The protein below binds the small molecule below.
Small molecule (SMILES): Nc1nc2c(ncn2[C@@H]2O[C@H](CO[P](=O)(O)O[P](=O)(O)NP(=O)(O)O)[C@@H](O)[C@H]2O)c(=O)[nH]1

Sequence of chain 1.B:
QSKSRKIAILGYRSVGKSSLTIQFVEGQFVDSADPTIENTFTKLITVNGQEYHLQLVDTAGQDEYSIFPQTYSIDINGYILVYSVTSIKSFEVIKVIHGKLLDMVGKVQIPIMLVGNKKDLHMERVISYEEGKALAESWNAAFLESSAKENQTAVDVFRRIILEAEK

Binding-site contacts:
Ligand atom O6 contacts residue ALA148 of chain 1.B at 2.8 Å (h-bond).
Ligand atom O6 contacts residue LYS118 of chain 1.B at 3.4 Å.
Ligand atom O3' contacts residue ASP31 of chain 1.B at 3.6 Å (salt-bridge).
Ligand atom O1A contacts residue SER19 of chain 1.B at 2.7 Å (h-bond).
Ligand atom C6 contacts residue LYS118 of chain 1.B at 3.4 Å.
Ligand atom O6 contacts residue ASP120 of chain 1.B at 3.6 Å (salt-bridge).
Ligand atom O2' contacts residue ASP31 of chain 1.B at 3.4 Å (salt-bridge).
Ligand atom N3B contacts residue MG1 of chain 1.E at 3.4 Å.
Ligand atom C5 contacts residue LYS118 of chain 1.B at 3.5 Å.
Ligand atom O3A contacts residue SER14 of chain 1.B at 3.5 Å.
Ligand atom O6 contacts residue SER147 of chain 1.B at 3.5 Å.
Ligand atom O4' contacts residue LYS118 of chain 1.B at 3.1 Å (salt-bridge).
Ligand atom O3A contacts residue GLY16 of chain 1.B at 3.2 Å (h-bond).
Ligand atom O1A contacts residue GLY16 of chain 1.B at 3.4 Å.
Ligand atom N2 contacts residue LEU121 of chain 1.B at 3.5 Å.
Ligand atom O1G contacts residue PRO35 of chain 1.B at 3.5 Å.
Ligand atom O1B contacts residue SER14 of chain 1.B at 3.5 Å (h-bond).
Ligand atom C8 contacts residue SER19 of chain 1.B at 3.5 Å.
Ligand atom N1 contacts residue ASP120 of chain 1.B at 2.8 Å (salt-bridge).
Ligand atom O2B contacts residue MG1 of chain 1.E at 2.2 Å.
Ligand atom O3G contacts residue GLY61 of chain 1.B at 3.1 Å (h-bond).
Ligand atom O2G contacts residue MG1 of chain 1.E at 2.1 Å.
Ligand atom O3G contacts residue SER14 of chain 1.B at 3.4 Å (h-bond).
Ligand atom N2 contacts residue ASP120 of chain 1.B at 2.8 Å (salt-bridge).
Ligand atom PG contacts residue MG1 of chain 1.E at 3.3 Å.
Ligand atom O2' contacts residue PHE29 of chain 1.B at 3.3 Å.
Ligand atom O6 contacts residue ASN117 of chain 1.B at 3.2 Å (h-bond).
Ligand atom N7 contacts residue ASN117 of chain 1.B at 3.2 Å (h-bond).
Ligand atom O2A contacts residue ALA33 of chain 1.B at 3.5 Å.
Ligand atom O3G contacts residue LYS17 of chain 1.B at 2.6 Å (salt-bridge).
Ligand atom O1B contacts residue LYS17 of chain 1.B at 2.6 Å (salt-bridge).
Ligand atom C5' contacts residue SER14 of chain 1.B at 3.5 Å.
Ligand atom O1B contacts residue GLY16 of chain 1.B at 3.1 Å (h-bond).
Ligand atom C8 contacts residue GLY16 of chain 1.B at 3.6 Å.
Ligand atom O2B contacts residue SER18 of chain 1.B at 3.0 Å (h-bond).
Ligand atom N3B contacts residue SER14 of chain 1.B at 3.1 Å (h-bond).
Ligand atom PB contacts residue MG1 of chain 1.E at 3.3 Å.
Ligand atom O1B contacts residue VAL15 of chain 1.B at 3.3 Å (h-bond).
Ligand atom O3G contacts residue ARG13 of chain 1.B at 3.3 Å.
Ligand atom O2G contacts residue THR36 of chain 1.B at 3.0 Å (h-bond).